This protein binds this small molecule.
Small molecule (SMILES): CC(=O)N[C@@H]1[C@@H](O)[C@H](O)[C@@H](CO)O[C@H]1O

Binding-site contacts:
Ligand atom C2 contacts residue ASN123 of chain 1.A at 2.4 Å.
Ligand atom C5 contacts residue ASN123 of chain 1.A at 3.7 Å.
Ligand atom C3 contacts residue ASN123 of chain 1.A at 3.8 Å.
Ligand atom C7 contacts residue ASN123 of chain 1.A at 3.7 Å.
Ligand atom C4 contacts residue ASN123 of chain 1.A at 4.2 Å.
Ligand atom O5 contacts residue ASN123 of chain 1.A at 2.3 Å (h-bond).
Ligand atom O7 contacts residue ARG120 of chain 1.A at 3.7 Å.
Ligand atom C8 contacts residue ARG120 of chain 1.A at 4.1 Å.
Ligand atom C7 contacts residue ARG120 of chain 1.A at 4.3 Å.
Ligand atom N2 contacts residue ASN123 of chain 1.A at 2.9 Å (h-bond).
Ligand atom O7 contacts residue ASN123 of chain 1.A at 3.8 Å.
Ligand atom C1 contacts residue ASN123 of chain 1.A at 1.4 Å.
Ligand atom O7 contacts residue ILE121 of chain 1.A at 4.3 Å.

Sequence of chain 1.A:
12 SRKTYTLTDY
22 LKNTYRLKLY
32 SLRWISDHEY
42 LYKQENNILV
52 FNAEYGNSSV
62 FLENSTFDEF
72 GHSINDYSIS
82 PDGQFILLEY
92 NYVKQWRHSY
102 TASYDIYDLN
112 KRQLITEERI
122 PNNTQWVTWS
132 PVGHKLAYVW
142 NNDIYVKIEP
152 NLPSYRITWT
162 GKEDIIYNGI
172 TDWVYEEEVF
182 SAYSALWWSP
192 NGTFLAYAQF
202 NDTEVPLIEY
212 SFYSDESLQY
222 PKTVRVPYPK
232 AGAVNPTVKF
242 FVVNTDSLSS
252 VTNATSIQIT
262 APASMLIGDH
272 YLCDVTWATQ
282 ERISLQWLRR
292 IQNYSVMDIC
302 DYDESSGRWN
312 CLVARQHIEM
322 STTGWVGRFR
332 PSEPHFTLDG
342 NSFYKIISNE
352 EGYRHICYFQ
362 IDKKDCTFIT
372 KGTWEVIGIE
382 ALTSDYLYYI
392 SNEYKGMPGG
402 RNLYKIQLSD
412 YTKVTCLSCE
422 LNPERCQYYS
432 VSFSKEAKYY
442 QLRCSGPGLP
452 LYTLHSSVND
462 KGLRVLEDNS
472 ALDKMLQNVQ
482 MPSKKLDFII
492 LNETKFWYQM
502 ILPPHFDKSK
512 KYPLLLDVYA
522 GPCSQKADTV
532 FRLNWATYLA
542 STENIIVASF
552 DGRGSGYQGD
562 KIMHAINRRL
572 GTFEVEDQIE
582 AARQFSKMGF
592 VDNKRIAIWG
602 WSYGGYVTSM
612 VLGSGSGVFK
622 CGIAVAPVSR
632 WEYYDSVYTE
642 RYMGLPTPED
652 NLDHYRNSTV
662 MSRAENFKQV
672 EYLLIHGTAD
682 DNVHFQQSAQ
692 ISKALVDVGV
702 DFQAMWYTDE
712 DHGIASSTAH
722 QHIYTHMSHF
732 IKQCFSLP